The small molecule below binds the protein below.
Small molecule (SMILES): CC(=O)N[C@H]1C[C@H](n2cc(C)c(=O)[nH]c2=O)O[C@@H]1CO

Sequence of chain 1.B:
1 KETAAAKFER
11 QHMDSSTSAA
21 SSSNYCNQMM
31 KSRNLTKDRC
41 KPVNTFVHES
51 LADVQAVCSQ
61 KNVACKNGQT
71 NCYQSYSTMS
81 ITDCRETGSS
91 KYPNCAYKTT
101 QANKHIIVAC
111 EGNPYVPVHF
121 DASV

Binding-site contacts:
Ligand atom C9' contacts residue LYS41 of chain 1.B at 4.4 Å.
Ligand atom C2' contacts residue PHE120 of chain 1.B at 3.1 Å (hydrophobic).
Ligand atom C8' contacts residue HIS12 of chain 1.B at 2.6 Å.
Ligand atom O8' contacts residue HIS12 of chain 1.B at 3.0 Å (h-bond).
Ligand atom O8' contacts residue HIS119 of chain 1.B at 3.3 Å.
Ligand atom C6 contacts residue HIS119 of chain 1.B at 3.7 Å.
Ligand atom C2 contacts residue PHE120 of chain 1.B at 4.1 Å (hydrophobic).
Ligand atom O2 contacts residue ASP121 of chain 1.B at 3.3 Å.
Ligand atom C8' contacts residue PHE120 of chain 1.B at 3.7 Å (hydrophobic).
Ligand atom C9' contacts residue HIS12 of chain 1.B at 1.5 Å.
Ligand atom C5 contacts residue HIS119 of chain 1.B at 3.6 Å.
Ligand atom C4 contacts residue ASP121 of chain 1.B at 3.7 Å.
Ligand atom C4' contacts residue HIS119 of chain 1.B at 4.4 Å.
Ligand atom C5M contacts residue ASN67 of chain 1.B at 3.7 Å.
Ligand atom O4 contacts residue ALA109 of chain 1.B at 4.0 Å.
Ligand atom C5M contacts residue HIS119 of chain 1.B at 3.2 Å.
Ligand atom O4 contacts residue ASN67 of chain 1.B at 3.3 Å (h-bond).
Ligand atom C4 contacts residue ASN67 of chain 1.B at 3.9 Å.
Ligand atom C4 contacts residue HIS119 of chain 1.B at 4.4 Å.
Ligand atom C4 contacts residue CYS65 of chain 1.B at 4.3 Å (hydrophobic).
Ligand atom N1 contacts residue HIS119 of chain 1.B at 4.0 Å.
Ligand atom N3' contacts residue HIS12 of chain 1.B at 3.7 Å.
Ligand atom C5' contacts residue HIS119 of chain 1.B at 3.7 Å.
Ligand atom C3' contacts residue PHE120 of chain 1.B at 4.2 Å (hydrophobic).
Ligand atom N3 contacts residue ASP121 of chain 1.B at 2.8 Å (salt-bridge).
Ligand atom C3' contacts residue HIS119 of chain 1.B at 4.1 Å.
Ligand atom O4 contacts residue CYS65 of chain 1.B at 3.3 Å.
Ligand atom C8' contacts residue GLN11 of chain 1.B at 4.0 Å.
Ligand atom O4 contacts residue ASP121 of chain 1.B at 3.7 Å.
Ligand atom O4 contacts residue CYS72 of chain 1.B at 4.1 Å.
Ligand atom C4 contacts residue ALA109 of chain 1.B at 4.3 Å (hydrophobic).
Ligand atom C2 contacts residue HIS119 of chain 1.B at 4.4 Å.
Ligand atom C9' contacts residue GLN11 of chain 1.B at 3.2 Å.
Ligand atom O2 contacts residue PHE120 of chain 1.B at 3.4 Å (h-bond).
Ligand atom C2' contacts residue HIS119 of chain 1.B at 4.4 Å.
Ligand atom C2 contacts residue ASP121 of chain 1.B at 3.5 Å.
Ligand atom C1' contacts residue PHE120 of chain 1.B at 4.2 Å (hydrophobic).
Ligand atom O8' contacts residue PHE120 of chain 1.B at 2.6 Å (h-bond).
Ligand atom C5 contacts residue ASN67 of chain 1.B at 4.1 Å.
Ligand atom C9' contacts residue ASN44 of chain 1.B at 4.4 Å.